Sequence of chain 2.B:
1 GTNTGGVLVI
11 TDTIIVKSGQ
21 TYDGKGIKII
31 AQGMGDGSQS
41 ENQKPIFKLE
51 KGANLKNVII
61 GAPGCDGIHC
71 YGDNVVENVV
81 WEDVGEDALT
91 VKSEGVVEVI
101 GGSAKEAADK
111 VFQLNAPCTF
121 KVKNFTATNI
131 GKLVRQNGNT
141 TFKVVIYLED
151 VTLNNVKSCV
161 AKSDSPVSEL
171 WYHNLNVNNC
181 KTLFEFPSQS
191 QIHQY

Binding-site contacts:
Ligand atom C4 contacts residue GLU41 of chain 2.B at 4.3 Å.
Ligand atom C5 contacts residue ASN137 of chain 2.B at 4.4 Å.
Ligand atom O6A contacts residue ASP87 of chain 2.B at 3.2 Å (salt-bridge).
Ligand atom C6 contacts residue GLU86 of chain 2.B at 4.3 Å.
Ligand atom O5 contacts residue AQA2 of chain 2.D at 3.5 Å (h-bond).
Ligand atom O5 contacts residue CA1 of chain 2.S at 2.3 Å.
Ligand atom O6B contacts residue ASN115 of chain 2.B at 2.8 Å (h-bond).
Ligand atom C5 contacts residue ASN115 of chain 2.B at 4.2 Å.
Ligand atom C5 contacts residue CA1 of chain 2.S at 3.2 Å.
Ligand atom C6 contacts residue CA1 of chain 2.S at 3.1 Å.
Ligand atom C6 contacts residue GLU41 of chain 2.B at 3.8 Å.
Ligand atom C4 contacts residue ASN115 of chain 2.B at 4.3 Å.
Ligand atom O4 contacts residue ASN115 of chain 2.B at 4.5 Å.
Ligand atom O5 contacts residue GLN113 of chain 2.B at 4.2 Å.
Ligand atom O6A contacts residue GLU41 of chain 2.B at 3.1 Å (salt-bridge).
Ligand atom C3 contacts residue GLU41 of chain 2.B at 4.4 Å.
Ligand atom C6 contacts residue ASN115 of chain 2.B at 3.9 Å.
Ligand atom C6 contacts residue ASP87 of chain 2.B at 3.9 Å.
Ligand atom O6A contacts residue GLU86 of chain 2.B at 3.1 Å (salt-bridge).
Ligand atom C6 contacts residue CA1 of chain 2.R at 3.5 Å.
Ligand atom O6B contacts residue THR90 of chain 2.B at 4.2 Å.
Ligand atom O5 contacts residue GLU41 of chain 2.B at 3.2 Å (salt-bridge).
Ligand atom O6B contacts residue CA1 of chain 2.S at 4.3 Å.
Ligand atom O6A contacts residue CA1 of chain 2.S at 2.5 Å.
Ligand atom C5 contacts residue GLN113 of chain 2.B at 3.9 Å.
Ligand atom O3 contacts residue ASN137 of chain 2.B at 4.3 Å.
Ligand atom O2 contacts residue ASN137 of chain 2.B at 4.2 Å.
Ligand atom O1 contacts residue GLU41 of chain 2.B at 4.2 Å.
Ligand atom O6B contacts residue GLN113 of chain 2.B at 3.5 Å.
Ligand atom O4 contacts residue GLU41 of chain 2.B at 4.0 Å.
Ligand atom C6 contacts residue GLN113 of chain 2.B at 3.7 Å.
Ligand atom O6A contacts residue GLN113 of chain 2.B at 4.1 Å.
Ligand atom O6B contacts residue CA1 of chain 2.R at 3.9 Å.
Ligand atom C4 contacts residue CA1 of chain 2.S at 4.4 Å.
Ligand atom C5 contacts residue GLU41 of chain 2.B at 4.0 Å.
Ligand atom O6B contacts residue ASP87 of chain 2.B at 4.2 Å.
Ligand atom O6A contacts residue CA1 of chain 2.R at 2.5 Å.

A protein and the small-molecule ligand that binds it are described below.
Small molecule (SMILES): O=C[C@H](O)[C@@H](O)[C@@H](O)[C@H](O)C(=O)O